Binding-site contacts:
Ligand atom OAE contacts residue ARG74 of chain 1.A at 3.1 Å (salt-bridge).
Ligand atom OAE contacts residue GLU78 of chain 1.A at 4.1 Å.
Ligand atom CAB contacts residue ARG74 of chain 1.A at 3.9 Å.
Ligand atom CAB contacts residue LYS75 of chain 1.A at 3.7 Å.
Ligand atom OAE contacts residue LYS75 of chain 1.A at 3.3 Å.
Ligand atom NAC contacts residue LYS75 of chain 1.A at 4.0 Å.
Ligand atom CAA contacts residue ARG74 of chain 1.A at 3.5 Å.
Ligand atom CAD contacts residue LYS75 of chain 1.A at 4.5 Å.
Ligand atom NAC contacts residue ARG74 of chain 1.A at 3.7 Å.

Sequence of chain 1.A:
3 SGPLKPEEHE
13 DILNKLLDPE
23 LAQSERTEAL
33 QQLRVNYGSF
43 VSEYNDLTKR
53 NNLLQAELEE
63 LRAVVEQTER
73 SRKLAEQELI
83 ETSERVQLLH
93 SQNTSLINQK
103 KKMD

This small molecule binds to this protein.
Small molecule (SMILES): C[N+](C)(C)[O-]